Sequence of chain 1.M:
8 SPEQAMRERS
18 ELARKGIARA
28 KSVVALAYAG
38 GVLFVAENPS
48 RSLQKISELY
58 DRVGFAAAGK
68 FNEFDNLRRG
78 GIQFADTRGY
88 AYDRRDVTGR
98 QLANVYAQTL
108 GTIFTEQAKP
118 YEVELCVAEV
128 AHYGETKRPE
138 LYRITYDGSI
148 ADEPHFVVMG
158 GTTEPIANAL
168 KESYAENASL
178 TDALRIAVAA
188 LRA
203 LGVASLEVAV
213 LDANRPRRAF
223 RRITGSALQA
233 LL

Sequence of chain 1.L:
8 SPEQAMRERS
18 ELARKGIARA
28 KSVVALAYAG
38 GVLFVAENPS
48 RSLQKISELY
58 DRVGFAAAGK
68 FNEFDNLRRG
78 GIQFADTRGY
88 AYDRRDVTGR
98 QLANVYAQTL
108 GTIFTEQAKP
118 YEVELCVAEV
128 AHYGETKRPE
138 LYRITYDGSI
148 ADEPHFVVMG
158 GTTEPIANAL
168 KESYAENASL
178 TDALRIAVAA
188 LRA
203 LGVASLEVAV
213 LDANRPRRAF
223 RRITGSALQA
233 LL

Binding-site contacts:
Ligand atom CB contacts residue ALA27 of chain 1.M at 3.7 Å (hydrophobic).
Ligand atom O contacts residue GLY66 of chain 1.M at 2.9 Å (h-bond).
Ligand atom OE1 contacts residue ILE147 of chain 1.L at 3.4 Å (h-bond).
Ligand atom CE2 contacts residue ARG26 of chain 1.M at 3.4 Å.
Ligand atom CD2 contacts residue ARG26 of chain 1.M at 3.4 Å.
Ligand atom O contacts residue LYS52 of chain 1.M at 3.3 Å.
Ligand atom CE1 contacts residue LYS67 of chain 1.M at 3.3 Å.
Ligand atom NE2 contacts residue LEU50 of chain 1.M at 3.2 Å.
Ligand atom CE1 contacts residue GLY66 of chain 1.M at 3.8 Å.
Ligand atom CZ contacts residue GLY23 of chain 1.M at 3.7 Å.
Ligand atom N contacts residue PHE68 of chain 1.M at 3.8 Å.
Ligand atom CD1 contacts residue GLY66 of chain 1.M at 3.2 Å.
Ligand atom CB contacts residue ARG26 of chain 1.M at 3.4 Å.
Ligand atom O contacts residue ALA27 of chain 1.M at 3.5 Å.
Ligand atom CE1 contacts residue GLU119 of chain 1.M at 3.5 Å.
Ligand atom C contacts residue PHE68 of chain 1.M at 3.7 Å (hydrophobic).
Ligand atom OH contacts residue GLY23 of chain 1.M at 3.6 Å.
Ligand atom C contacts residue LYS52 of chain 1.M at 3.7 Å.
Ligand atom CD1 contacts residue GLY23 of chain 1.M at 3.2 Å.
Ligand atom O contacts residue PHE68 of chain 1.M at 2.5 Å (h-bond).
Ligand atom O contacts residue LYS67 of chain 1.M at 3.1 Å.
Ligand atom CG contacts residue ARG26 of chain 1.M at 3.8 Å.
Ligand atom CA contacts residue GLY66 of chain 1.M at 3.3 Å.
Ligand atom OH contacts residue GLU119 of chain 1.M at 3.1 Å.
Ligand atom CD contacts residue LEU50 of chain 1.M at 3.7 Å (hydrophobic).
Ligand atom O contacts residue ASP144 of chain 1.L at 3.7 Å.
Ligand atom OXT contacts residue PHE68 of chain 1.M at 3.8 Å.
Ligand atom CB contacts residue LYS28 of chain 1.M at 3.5 Å.
Ligand atom NE2 contacts residue PHE68 of chain 1.M at 3.8 Å.
Ligand atom CA contacts residue LYS67 of chain 1.M at 3.4 Å.
Ligand atom OE1 contacts residue LEU50 of chain 1.M at 3.6 Å.
Ligand atom N contacts residue ASN69 of chain 1.M at 3.0 Å (h-bond).
Ligand atom CD1 contacts residue PRO46 of chain 1.M at 3.6 Å (hydrophobic).
Ligand atom O contacts residue ASN45 of chain 1.M at 3.2 Å (h-bond).
Ligand atom CG contacts residue PHE68 of chain 1.M at 3.5 Å (hydrophobic).
Ligand atom CE1 contacts residue GLY23 of chain 1.M at 3.1 Å.
Ligand atom O contacts residue LYS28 of chain 1.M at 3.2 Å (salt-bridge).
Ligand atom N contacts residue GLY145 of chain 1.L at 3.5 Å (h-bond).
Ligand atom CD1 contacts residue LYS67 of chain 1.M at 3.3 Å.
Ligand atom CA contacts residue ASN69 of chain 1.M at 3.4 Å.

A protein and the small-molecule ligand that binds it are described below.
Small molecule (SMILES): CC(C)C[C@H](NC(=O)[C@H](Cc1ccc(O)cc1)NC(=O)[C@H](CCC(N)=O)NC(=O)CN)C(=O)O